A protein and the small-molecule ligand that binds it are described below.
Small molecule (SMILES): CC(=O)N[C@@H]1[C@@H](O)[C@H](O)[C@@H](CO)O[C@H]1O

Sequence of chain 1.A:
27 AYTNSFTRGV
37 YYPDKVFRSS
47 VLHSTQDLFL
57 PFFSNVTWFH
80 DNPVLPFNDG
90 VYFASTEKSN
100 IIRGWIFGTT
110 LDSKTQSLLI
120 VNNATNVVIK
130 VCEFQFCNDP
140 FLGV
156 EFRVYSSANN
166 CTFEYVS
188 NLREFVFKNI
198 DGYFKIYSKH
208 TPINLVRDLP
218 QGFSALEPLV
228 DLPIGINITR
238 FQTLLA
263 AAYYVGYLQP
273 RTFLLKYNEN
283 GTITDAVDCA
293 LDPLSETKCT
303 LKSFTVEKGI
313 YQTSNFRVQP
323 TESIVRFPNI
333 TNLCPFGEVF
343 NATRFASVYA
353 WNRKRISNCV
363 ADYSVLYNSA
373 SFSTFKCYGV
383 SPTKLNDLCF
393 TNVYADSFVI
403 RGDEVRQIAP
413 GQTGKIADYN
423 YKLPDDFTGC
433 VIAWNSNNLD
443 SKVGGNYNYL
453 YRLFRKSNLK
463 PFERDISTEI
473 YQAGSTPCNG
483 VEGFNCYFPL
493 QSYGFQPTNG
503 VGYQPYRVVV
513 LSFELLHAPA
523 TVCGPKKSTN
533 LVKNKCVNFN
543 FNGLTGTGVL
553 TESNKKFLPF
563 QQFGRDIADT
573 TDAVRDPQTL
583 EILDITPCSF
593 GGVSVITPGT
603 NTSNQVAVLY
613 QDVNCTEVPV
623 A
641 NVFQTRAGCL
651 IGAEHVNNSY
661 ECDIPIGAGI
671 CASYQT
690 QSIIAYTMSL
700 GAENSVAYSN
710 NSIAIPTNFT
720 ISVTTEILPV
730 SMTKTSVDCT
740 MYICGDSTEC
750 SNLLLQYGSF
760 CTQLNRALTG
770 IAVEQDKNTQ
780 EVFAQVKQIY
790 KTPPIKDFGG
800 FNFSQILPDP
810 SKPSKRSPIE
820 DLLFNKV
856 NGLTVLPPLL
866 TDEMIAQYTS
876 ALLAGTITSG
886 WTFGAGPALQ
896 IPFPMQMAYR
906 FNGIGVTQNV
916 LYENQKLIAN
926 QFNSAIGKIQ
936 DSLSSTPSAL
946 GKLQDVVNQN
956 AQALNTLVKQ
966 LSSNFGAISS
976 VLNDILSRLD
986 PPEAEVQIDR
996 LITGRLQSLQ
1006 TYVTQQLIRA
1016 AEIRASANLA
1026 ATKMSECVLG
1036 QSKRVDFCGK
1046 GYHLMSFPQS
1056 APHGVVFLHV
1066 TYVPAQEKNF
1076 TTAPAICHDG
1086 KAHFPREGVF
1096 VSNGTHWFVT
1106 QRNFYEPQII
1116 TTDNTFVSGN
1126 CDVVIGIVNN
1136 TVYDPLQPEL

Binding-site contacts:
Ligand atom C1 contacts residue ASN616 of chain 1.A at 1.4 Å.
Ligand atom C3 contacts residue ASN616 of chain 1.A at 3.8 Å.
Ligand atom O6 contacts residue THR618 of chain 1.A at 3.9 Å.
Ligand atom C2 contacts residue ASN616 of chain 1.A at 2.5 Å.
Ligand atom N2 contacts residue ASN616 of chain 1.A at 2.9 Å (h-bond).
Ligand atom C4 contacts residue ASN616 of chain 1.A at 4.2 Å.
Ligand atom O5 contacts residue ASN616 of chain 1.A at 2.4 Å (h-bond).
Ligand atom C5 contacts residue ASN616 of chain 1.A at 3.6 Å.
Ligand atom C7 contacts residue ASN616 of chain 1.A at 3.8 Å.
Ligand atom O5 contacts residue THR618 of chain 1.A at 4.2 Å.
Ligand atom O7 contacts residue ASN616 of chain 1.A at 4.3 Å.
Ligand atom C1 contacts residue THR618 of chain 1.A at 4.5 Å.